Sequence of chain 1.K:
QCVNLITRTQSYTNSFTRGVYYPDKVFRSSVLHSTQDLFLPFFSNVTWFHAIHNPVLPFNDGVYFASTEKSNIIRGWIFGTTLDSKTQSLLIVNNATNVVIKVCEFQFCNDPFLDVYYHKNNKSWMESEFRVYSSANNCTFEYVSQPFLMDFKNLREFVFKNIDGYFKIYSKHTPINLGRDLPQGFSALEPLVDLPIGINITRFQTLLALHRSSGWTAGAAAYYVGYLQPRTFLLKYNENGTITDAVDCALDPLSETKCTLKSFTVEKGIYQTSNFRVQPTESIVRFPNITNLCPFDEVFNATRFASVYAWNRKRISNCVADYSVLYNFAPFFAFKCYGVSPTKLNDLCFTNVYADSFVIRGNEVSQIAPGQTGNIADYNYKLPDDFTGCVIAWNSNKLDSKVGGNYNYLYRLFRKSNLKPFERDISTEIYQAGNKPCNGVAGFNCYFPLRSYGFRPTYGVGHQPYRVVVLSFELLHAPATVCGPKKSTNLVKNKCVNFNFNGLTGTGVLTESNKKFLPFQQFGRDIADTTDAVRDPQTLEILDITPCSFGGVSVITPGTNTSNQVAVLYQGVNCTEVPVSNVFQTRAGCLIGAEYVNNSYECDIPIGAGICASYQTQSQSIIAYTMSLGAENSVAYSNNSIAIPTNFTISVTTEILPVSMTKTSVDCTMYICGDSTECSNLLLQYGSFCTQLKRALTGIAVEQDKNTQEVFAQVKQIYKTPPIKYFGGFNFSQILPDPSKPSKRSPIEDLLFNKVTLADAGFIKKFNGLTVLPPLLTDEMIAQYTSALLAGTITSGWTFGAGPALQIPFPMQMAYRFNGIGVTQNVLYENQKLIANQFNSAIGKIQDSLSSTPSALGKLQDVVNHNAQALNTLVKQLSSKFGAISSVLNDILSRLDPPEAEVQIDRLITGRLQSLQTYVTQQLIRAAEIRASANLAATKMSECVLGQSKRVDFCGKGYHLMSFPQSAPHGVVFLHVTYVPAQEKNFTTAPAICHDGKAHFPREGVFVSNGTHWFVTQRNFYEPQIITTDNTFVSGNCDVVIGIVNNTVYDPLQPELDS

Binding-site contacts:
Ligand atom C7 contacts residue ASN693 of chain 1.K at 3.2 Å.
Ligand atom O5 contacts residue ASN693 of chain 1.K at 2.5 Å (h-bond).
Ligand atom C8 contacts residue ASN693 of chain 1.K at 4.3 Å.
Ligand atom O6 contacts residue TYR780 of chain 1.F at 3.4 Å (h-bond).
Ligand atom O7 contacts residue ASN693 of chain 1.K at 3.4 Å (h-bond).
Ligand atom C4 contacts residue ASN693 of chain 1.K at 4.2 Å.
Ligand atom C2 contacts residue ASN693 of chain 1.K at 2.3 Å.
Ligand atom C3 contacts residue TYR780 of chain 1.F at 3.8 Å (hydrophobic).
Ligand atom O5 contacts residue TYR780 of chain 1.F at 4.3 Å.
Ligand atom C4 contacts residue TYR780 of chain 1.F at 4.1 Å (hydrophobic).
Ligand atom C5 contacts residue TYR780 of chain 1.F at 3.5 Å (hydrophobic).
Ligand atom C3 contacts residue ASN693 of chain 1.K at 3.7 Å.
Ligand atom C1 contacts residue TYR780 of chain 1.F at 4.3 Å (hydrophobic).
Ligand atom C1 contacts residue ASN693 of chain 1.K at 1.4 Å.
Ligand atom O4 contacts residue TYR780 of chain 1.F at 3.9 Å.
Ligand atom C5 contacts residue ASN693 of chain 1.K at 3.7 Å.
Ligand atom N2 contacts residue ASN693 of chain 1.K at 2.7 Å (h-bond).
Ligand atom C6 contacts residue TYR780 of chain 1.F at 4.2 Å (hydrophobic).
Ligand atom O3 contacts residue ILE778 of chain 1.F at 4.5 Å.

The protein below binds the small molecule below.
Small molecule (SMILES): CC(=O)N[C@@H]1[C@@H](O)[C@H](O)[C@@H](CO)O[C@H]1O

Sequence of chain 1.F:
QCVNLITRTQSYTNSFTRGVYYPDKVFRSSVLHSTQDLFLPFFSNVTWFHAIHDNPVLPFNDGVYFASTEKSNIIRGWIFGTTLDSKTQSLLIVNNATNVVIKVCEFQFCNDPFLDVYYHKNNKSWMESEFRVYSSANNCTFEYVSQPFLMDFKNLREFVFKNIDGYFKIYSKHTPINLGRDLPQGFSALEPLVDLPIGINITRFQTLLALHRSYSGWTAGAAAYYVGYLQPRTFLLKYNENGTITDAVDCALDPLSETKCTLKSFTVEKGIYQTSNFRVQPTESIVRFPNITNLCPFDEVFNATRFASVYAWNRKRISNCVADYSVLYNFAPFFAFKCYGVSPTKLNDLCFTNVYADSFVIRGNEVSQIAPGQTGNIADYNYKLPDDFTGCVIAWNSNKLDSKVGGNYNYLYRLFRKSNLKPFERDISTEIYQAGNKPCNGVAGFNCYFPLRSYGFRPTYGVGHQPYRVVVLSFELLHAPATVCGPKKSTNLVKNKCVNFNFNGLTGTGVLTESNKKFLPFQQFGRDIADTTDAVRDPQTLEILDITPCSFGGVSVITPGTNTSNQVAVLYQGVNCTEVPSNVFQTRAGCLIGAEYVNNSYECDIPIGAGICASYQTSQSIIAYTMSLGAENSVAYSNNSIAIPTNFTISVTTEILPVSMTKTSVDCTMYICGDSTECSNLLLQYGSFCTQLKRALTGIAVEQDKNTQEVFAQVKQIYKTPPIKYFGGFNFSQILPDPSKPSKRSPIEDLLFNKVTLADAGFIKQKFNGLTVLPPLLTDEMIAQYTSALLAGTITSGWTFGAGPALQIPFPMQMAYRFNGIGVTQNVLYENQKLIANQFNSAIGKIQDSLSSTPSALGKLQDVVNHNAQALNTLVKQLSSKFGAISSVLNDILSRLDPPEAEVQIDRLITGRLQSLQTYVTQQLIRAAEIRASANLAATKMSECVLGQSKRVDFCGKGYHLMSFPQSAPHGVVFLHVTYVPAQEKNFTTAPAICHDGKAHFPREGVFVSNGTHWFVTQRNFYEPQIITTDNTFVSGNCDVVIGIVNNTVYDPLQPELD